The protein below binds the small molecule below.
Small molecule (SMILES): NCCc1c[nH]c2ccccc12

Sequence of chain 1.C:
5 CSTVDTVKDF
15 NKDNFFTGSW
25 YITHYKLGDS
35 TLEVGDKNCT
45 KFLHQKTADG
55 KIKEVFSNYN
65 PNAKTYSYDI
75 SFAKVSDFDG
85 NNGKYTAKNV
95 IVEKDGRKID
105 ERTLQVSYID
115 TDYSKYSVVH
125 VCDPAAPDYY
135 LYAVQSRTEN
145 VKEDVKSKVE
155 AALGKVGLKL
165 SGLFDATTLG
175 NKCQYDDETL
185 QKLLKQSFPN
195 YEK

Binding-site contacts:
Ligand atom CH2 contacts residue VAL110 of chain 1.C at 4.2 Å (hydrophobic).
Ligand atom CE3 contacts residue LEU108 of chain 1.C at 4.1 Å (hydrophobic).
Ligand atom CB contacts residue LEU135 of chain 1.C at 4.2 Å (hydrophobic).
Ligand atom CZ3 contacts residue VAL125 of chain 1.C at 4.3 Å (hydrophobic).
Ligand atom CZ2 contacts residue PHE60 of chain 1.C at 3.9 Å (hydrophobic).
Ligand atom CZ2 contacts residue VAL125 of chain 1.C at 4.1 Å (hydrophobic).
Ligand atom CD1 contacts residue ILE26 of chain 1.C at 3.6 Å (hydrophobic).
Ligand atom CA contacts residue ASP73 of chain 1.C at 3.4 Å.
Ligand atom CE3 contacts residue VAL125 of chain 1.C at 4.1 Å (hydrophobic).
Ligand atom CH2 contacts residue TYR89 of chain 1.C at 4.2 Å (hydrophobic).
Ligand atom CE2 contacts residue VAL125 of chain 1.C at 3.9 Å (hydrophobic).
Ligand atom CZ2 contacts residue TYR112 of chain 1.C at 4.0 Å (hydrophobic).
Ligand atom NE1 contacts residue ILE26 of chain 1.C at 3.8 Å.
Ligand atom CD1 contacts residue LEU135 of chain 1.C at 3.6 Å (hydrophobic).
Ligand atom CZ3 contacts residue PHE60 of chain 1.C at 3.9 Å (hydrophobic).
Ligand atom NE1 contacts residue PHE60 of chain 1.C at 3.8 Å.
Ligand atom CE2 contacts residue GLN139 of chain 1.C at 3.7 Å.
Ligand atom CE3 contacts residue PHE60 of chain 1.C at 3.6 Å (hydrophobic).
Ligand atom CG contacts residue LEU135 of chain 1.C at 4.1 Å (hydrophobic).
Ligand atom CE2 contacts residue PHE60 of chain 1.C at 3.7 Å (hydrophobic).
Ligand atom CE3 contacts residue SER75 of chain 1.C at 4.1 Å.
Ligand atom CA contacts residue ASN93 of chain 1.C at 4.2 Å.
Ligand atom NE1 contacts residue GLN139 of chain 1.C at 3.1 Å (h-bond).
Ligand atom CH2 contacts residue GLU58 of chain 1.C at 4.2 Å.
Ligand atom CD1 contacts residue GLN139 of chain 1.C at 4.2 Å.
Ligand atom CG contacts residue PHE60 of chain 1.C at 4.0 Å (hydrophobic).
Ligand atom CZ3 contacts residue VAL110 of chain 1.C at 3.8 Å (hydrophobic).
Ligand atom N1 contacts residue ASP73 of chain 1.C at 2.6 Å (salt-bridge).
Ligand atom CD2 contacts residue VAL125 of chain 1.C at 3.9 Å (hydrophobic).
Ligand atom CH2 contacts residue PHE60 of chain 1.C at 4.0 Å (hydrophobic).
Ligand atom CD2 contacts residue PHE60 of chain 1.C at 3.6 Å (hydrophobic).
Ligand atom CZ2 contacts residue GLN139 of chain 1.C at 3.7 Å.
Ligand atom CG contacts residue VAL125 of chain 1.C at 4.3 Å (hydrophobic).
Ligand atom NE1 contacts residue VAL125 of chain 1.C at 4.3 Å.
Ligand atom CZ3 contacts residue SER75 of chain 1.C at 4.0 Å.
Ligand atom CD1 contacts residue PHE60 of chain 1.C at 4.0 Å (hydrophobic).
Ligand atom N1 contacts residue ASN93 of chain 1.C at 4.3 Å.
Ligand atom CH2 contacts residue TYR112 of chain 1.C at 4.3 Å (hydrophobic).
Ligand atom N1 contacts residue PHE60 of chain 1.C at 3.3 Å.
Ligand atom CA contacts residue ARG106 of chain 1.C at 4.0 Å.